The protein below binds the small molecule below.
Small molecule (SMILES): O=P(O)(O)OC[C@H]1O[C@](O)(COP(=O)(O)O)[C@@H](O)[C@@H]1O

Binding-site contacts:
Ligand atom O4 contacts residue THR438 of chain 1.B at 3.5 Å (h-bond).
Ligand atom O2P contacts residue GLY434 of chain 1.B at 2.9 Å (h-bond).
Ligand atom O4P contacts residue ARG352 of chain 1.B at 3.8 Å.
Ligand atom O5P contacts residue SER435 of chain 1.B at 2.6 Å (h-bond).
Ligand atom O4P contacts residue THR348 of chain 1.B at 2.5 Å (h-bond).
Ligand atom O3 contacts residue GLY430 of chain 1.B at 3.2 Å.
Ligand atom C6 contacts residue LEU347 of chain 1.B at 3.7 Å (hydrophobic).
Ligand atom C6 contacts residue SER353 of chain 1.B at 3.7 Å.
Ligand atom P2 contacts residue THR350 of chain 1.B at 3.8 Å.
Ligand atom C5 contacts residue GLY434 of chain 1.B at 3.4 Å.
Ligand atom C3 contacts residue GLY434 of chain 1.B at 3.5 Å.
Ligand atom O4 contacts residue TYR437 of chain 1.B at 2.8 Å (h-bond).
Ligand atom P2 contacts residue THR348 of chain 1.B at 3.5 Å.
Ligand atom O3 contacts residue ARG432 of chain 1.B at 2.7 Å (salt-bridge).
Ligand atom O6P contacts residue GLY436 of chain 1.B at 2.9 Å (h-bond).
Ligand atom O1P contacts residue ARG405 of chain 1.B at 2.6 Å (salt-bridge).
Ligand atom O4 contacts residue GLY436 of chain 1.B at 3.7 Å.
Ligand atom C4 contacts residue GLY434 of chain 1.B at 3.3 Å.
Ligand atom O6 contacts residue THR349 of chain 1.B at 3.0 Å (h-bond).
Ligand atom O6P contacts residue SER353 of chain 1.B at 3.6 Å (h-bond).
Ligand atom O5P contacts residue THR348 of chain 1.B at 3.7 Å.
Ligand atom O3 contacts residue TRP398 of chain 1.B at 3.7 Å.
Ligand atom O5P contacts residue THR349 of chain 1.B at 3.5 Å (h-bond).
Ligand atom C3 contacts residue ARG432 of chain 1.B at 3.3 Å.
Ligand atom O3P contacts residue TRP398 of chain 1.B at 2.6 Å (h-bond).
Ligand atom P2 contacts residue SER435 of chain 1.B at 3.4 Å.
Ligand atom P1 contacts residue ARG405 of chain 1.B at 3.6 Å.
Ligand atom O2 contacts residue GLY430 of chain 1.B at 3.6 Å.
Ligand atom O6 contacts residue THR348 of chain 1.B at 3.6 Å.
Ligand atom O5P contacts residue THR350 of chain 1.B at 2.5 Å (h-bond).
Ligand atom O3P contacts residue ARG405 of chain 1.B at 2.9 Å (salt-bridge).
Ligand atom O2P contacts residue PRO433 of chain 1.B at 3.8 Å.
Ligand atom O2 contacts residue LEU347 of chain 1.B at 3.5 Å.
Ligand atom O4 contacts residue GLY434 of chain 1.B at 2.6 Å (h-bond).
Ligand atom O6P contacts residue SER435 of chain 1.B at 3.1 Å (h-bond).
Ligand atom O1 contacts residue GLY434 of chain 1.B at 3.7 Å.
Ligand atom P2 contacts residue THR349 of chain 1.B at 3.7 Å.
Ligand atom C6 contacts residue THR438 of chain 1.B at 3.5 Å.
Ligand atom O4P contacts residue SER353 of chain 1.B at 2.7 Å (h-bond).
Ligand atom P2 contacts residue SER353 of chain 1.B at 3.6 Å.

Sequence of chain 1.B:
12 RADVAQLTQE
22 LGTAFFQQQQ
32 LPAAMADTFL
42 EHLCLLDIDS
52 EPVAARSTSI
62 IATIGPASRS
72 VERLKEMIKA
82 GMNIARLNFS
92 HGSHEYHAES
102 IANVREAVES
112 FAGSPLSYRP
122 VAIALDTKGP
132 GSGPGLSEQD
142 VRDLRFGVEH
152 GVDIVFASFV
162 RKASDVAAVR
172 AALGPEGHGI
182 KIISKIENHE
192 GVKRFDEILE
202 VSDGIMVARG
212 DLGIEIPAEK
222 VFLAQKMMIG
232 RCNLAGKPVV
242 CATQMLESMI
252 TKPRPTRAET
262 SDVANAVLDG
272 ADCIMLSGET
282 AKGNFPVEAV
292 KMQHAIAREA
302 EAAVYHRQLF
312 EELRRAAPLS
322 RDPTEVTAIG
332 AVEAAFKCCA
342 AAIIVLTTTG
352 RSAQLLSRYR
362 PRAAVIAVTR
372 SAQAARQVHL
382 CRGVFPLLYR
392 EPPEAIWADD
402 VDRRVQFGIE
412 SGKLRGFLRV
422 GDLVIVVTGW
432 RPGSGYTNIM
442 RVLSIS